Binding-site contacts:
Ligand atom P contacts residue PHE333 of chain 12.A at 3.8 Å.
Ligand atom C4 contacts residue PRO334 of chain 12.A at 3.6 Å (hydrophobic).
Ligand atom O4 contacts residue ALA259 of chain 12.A at 3.2 Å.
Ligand atom C5' contacts residue GLN252 of chain 12.A at 3.4 Å.
Ligand atom C4 contacts residue GLY98 of chain 12.A at 3.2 Å.
Ligand atom OP1 contacts residue ARG391 of chain 12.A at 3.8 Å.
Ligand atom N1 contacts residue LEU328 of chain 12.A at 3.8 Å.
Ligand atom O5' contacts residue PHE333 of chain 12.A at 3.8 Å.
Ligand atom OP2 contacts residue ARG391 of chain 12.A at 3.9 Å.
Ligand atom O4 contacts residue GLY98 of chain 12.A at 2.8 Å (h-bond).
Ligand atom C2' contacts residue PHE333 of chain 12.A at 2.9 Å (hydrophobic).
Ligand atom C3' contacts residue PHE333 of chain 12.A at 3.8 Å (hydrophobic).
Ligand atom C6 contacts residue PHE333 of chain 12.A at 3.7 Å (hydrophobic).
Ligand atom C2' contacts residue LEU328 of chain 12.A at 3.7 Å (hydrophobic).
Ligand atom N1 contacts residue PHE333 of chain 12.A at 3.8 Å.
Ligand atom C7 contacts residue TYR336 of chain 12.A at 3.6 Å (hydrophobic).
Ligand atom O4' contacts residue GLN252 of chain 12.A at 3.9 Å.
Ligand atom O4' contacts residue LEU328 of chain 12.A at 3.0 Å.
Ligand atom C2 contacts residue PRO334 of chain 12.A at 3.7 Å (hydrophobic).
Ligand atom C2 contacts residue LEU328 of chain 12.A at 3.0 Å (hydrophobic).
Ligand atom N3 contacts residue LEU328 of chain 12.A at 3.9 Å.
Ligand atom C4' contacts residue GLN252 of chain 12.A at 3.5 Å.
Ligand atom C5 contacts residue GLY98 of chain 12.A at 2.9 Å.
Ligand atom O5' contacts residue GLN252 of chain 12.A at 3.1 Å (h-bond).
Ligand atom C4' contacts residue LEU328 of chain 12.A at 4.1 Å (hydrophobic).
Ligand atom O5' contacts residue LEU328 of chain 12.A at 3.6 Å.
Ligand atom OP2 contacts residue GLN252 of chain 12.A at 4.1 Å.
Ligand atom OP1 contacts residue GLN252 of chain 12.A at 3.7 Å.
Ligand atom O3' contacts residue PHE333 of chain 12.A at 3.5 Å.
Ligand atom O2 contacts residue LEU328 of chain 12.A at 2.2 Å.
Ligand atom OP2 contacts residue PHE333 of chain 12.A at 3.3 Å.
Ligand atom O2 contacts residue PRO334 of chain 12.A at 3.8 Å.
Ligand atom C6 contacts residue GLY98 of chain 12.A at 4.1 Å.
Ligand atom C5' contacts residue PHE333 of chain 12.A at 3.2 Å (hydrophobic).
Ligand atom N3 contacts residue PRO334 of chain 12.A at 3.5 Å.
Ligand atom O4' contacts residue PRO334 of chain 12.A at 4.0 Å.
Ligand atom O4 contacts residue PRO334 of chain 12.A at 3.7 Å.
Ligand atom C1' contacts residue LEU328 of chain 12.A at 3.9 Å (hydrophobic).
Ligand atom OP2 contacts residue GLU102 of chain 12.A at 3.5 Å (salt-bridge).
Ligand atom C1' contacts residue PHE333 of chain 12.A at 3.1 Å (hydrophobic).

Sequence of chain 12.A:
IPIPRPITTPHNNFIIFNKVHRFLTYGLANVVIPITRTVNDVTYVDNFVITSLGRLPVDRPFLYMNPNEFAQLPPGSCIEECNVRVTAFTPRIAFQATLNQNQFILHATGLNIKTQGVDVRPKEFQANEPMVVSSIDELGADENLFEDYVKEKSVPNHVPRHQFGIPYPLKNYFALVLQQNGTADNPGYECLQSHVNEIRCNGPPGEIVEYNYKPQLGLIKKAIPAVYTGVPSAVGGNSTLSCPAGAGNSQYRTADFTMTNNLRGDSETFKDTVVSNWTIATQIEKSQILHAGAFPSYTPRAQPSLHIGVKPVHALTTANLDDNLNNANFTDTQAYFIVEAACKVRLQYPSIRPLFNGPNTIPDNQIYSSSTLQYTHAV

A small-molecule ligand and the protein it binds are described below.
Small molecule (SMILES): Cc1cn([C@H]2C[C@H](O[P](=O)(O)OC[C@H]3O[C@@H](n4cc(C)c(=O)[nH]c4=O)C[C@@H]3O)[C@@H](CO[P](=O)(O)O[C@H]3C[C@H](n4ccc(=O)[nH]c4=O)O[C@@H]3COP(=O)=O)O2)c(=O)[nH]c1=O